Sequence of chain 1.L:
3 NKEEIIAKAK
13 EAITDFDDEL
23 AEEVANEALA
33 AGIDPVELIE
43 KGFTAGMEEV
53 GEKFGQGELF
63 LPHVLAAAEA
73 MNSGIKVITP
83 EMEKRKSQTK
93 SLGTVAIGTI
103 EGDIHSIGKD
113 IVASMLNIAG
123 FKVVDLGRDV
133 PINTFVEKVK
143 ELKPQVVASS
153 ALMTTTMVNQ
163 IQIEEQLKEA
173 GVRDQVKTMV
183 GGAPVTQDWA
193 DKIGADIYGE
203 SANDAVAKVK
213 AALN

A small-molecule ligand and the protein it binds are described below.
Small molecule (SMILES): CC1=C2N3[C@H]([C@H](CC(N)=O)[C@@]2(C)CCC(=O)NC[C@@H](C)O[P](=O)([O-])O[C@H]2[C@@H](O)[C@@H](n4cnc5cc(O)ccc54)O[C@@H]2CO)[C@]2(C)[N+]4=C(C(C)=C5[N+]6=C(C=C7[N+](=C1[C@@H](CCC(N)=O)C7(C)C)[Co]364)[C@@H](CCC(N)=O)[C@]5(C)CC(N)=O)[C@@H](CCC(N)=O)[C@]2(C)CC(N)=O

Binding-site contacts:
Ligand atom O7R contacts residue GLY184 of chain 1.L at 3.0 Å.
Ligand atom O51 contacts residue SER108 of chain 1.L at 3.0 Å (h-bond).
Ligand atom C3P contacts residue GLY301 of chain 1.F at 3.4 Å.
Ligand atom C3P contacts residue ILE113 of chain 1.L at 3.4 Å (hydrophobic).
Ligand atom C9B contacts residue GLY183 of chain 1.L at 3.5 Å.
Ligand atom N62 contacts residue LEU371 of chain 1.F at 3.2 Å (h-bond).
Ligand atom O34 contacts residue SER154 of chain 1.F at 3.0 Å (h-bond).
Ligand atom N24 contacts residue HIS107 of chain 1.L at 3.1 Å (h-bond).
Ligand atom O4 contacts residue LEU154 of chain 1.L at 3.1 Å.
Ligand atom N52 contacts residue SER222 of chain 1.F at 3.4 Å (h-bond).
Ligand atom O28 contacts residue THR111 of chain 1.F at 2.8 Å (h-bond).
Ligand atom N40 contacts residue ILE183 of chain 1.F at 3.4 Å (h-bond).
Ligand atom C36 contacts residue ASP184 of chain 1.F at 3.4 Å.
Ligand atom N33 contacts residue MET155 of chain 1.L at 3.0 Å.
Ligand atom O39 contacts residue CYS219 of chain 1.F at 3.3 Å (h-bond).
Ligand atom N29 contacts residue THR111 of chain 1.F at 2.6 Å (h-bond).
Ligand atom CO contacts residue HIS107 of chain 1.L at 2.4 Å.
Ligand atom N29 contacts residue GLY372 of chain 1.F at 2.9 Å (h-bond).
Ligand atom N22 contacts residue HIS107 of chain 1.L at 3.2 Å (h-bond).
Ligand atom O44 contacts residue ILE106 of chain 1.L at 2.9 Å (h-bond).
Ligand atom N23 contacts residue HIS107 of chain 1.L at 2.8 Å (h-bond).
Ligand atom N21 contacts residue HIS107 of chain 1.L at 3.1 Å (h-bond).
Ligand atom C14 contacts residue HIS107 of chain 1.L at 3.4 Å.
Ligand atom C4B contacts residue SER151 of chain 1.L at 3.3 Å.
Ligand atom O6R contacts residue SER203 of chain 1.L at 3.4 Å.
Ligand atom CO contacts residue GOL1 of chain 1.P at 3.1 Å.
Ligand atom N22 contacts residue GOL1 of chain 1.P at 3.4 Å (h-bond).
Ligand atom N33 contacts residue THR156 of chain 1.L at 2.7 Å (h-bond).
Ligand atom O51 contacts residue ILE109 of chain 1.L at 3.3 Å.
Ligand atom O8R contacts residue ALA204 of chain 1.L at 3.0 Å (h-bond).
Ligand atom O5M contacts residue ALA150 of chain 1.L at 3.2 Å.
Ligand atom O44 contacts residue ASP105 of chain 1.L at 3.4 Å.
Ligand atom N3B contacts residue GLY183 of chain 1.L at 3.4 Å (h-bond).
Ligand atom C20 contacts residue HIS107 of chain 1.L at 3.3 Å.
Ligand atom O5M contacts residue MET181 of chain 1.L at 3.2 Å.
Ligand atom N3B contacts residue SER152 of chain 1.L at 2.7 Å (h-bond).
Ligand atom O6R contacts residue VAL114 of chain 1.L at 3.2 Å.
Ligand atom C27 contacts residue THR111 of chain 1.F at 3.1 Å.
Ligand atom N33 contacts residue VAL113 of chain 1.F at 3.5 Å.
Ligand atom O28 contacts residue GOL1 of chain 1.P at 3.2 Å.

Sequence of chain 1.A:
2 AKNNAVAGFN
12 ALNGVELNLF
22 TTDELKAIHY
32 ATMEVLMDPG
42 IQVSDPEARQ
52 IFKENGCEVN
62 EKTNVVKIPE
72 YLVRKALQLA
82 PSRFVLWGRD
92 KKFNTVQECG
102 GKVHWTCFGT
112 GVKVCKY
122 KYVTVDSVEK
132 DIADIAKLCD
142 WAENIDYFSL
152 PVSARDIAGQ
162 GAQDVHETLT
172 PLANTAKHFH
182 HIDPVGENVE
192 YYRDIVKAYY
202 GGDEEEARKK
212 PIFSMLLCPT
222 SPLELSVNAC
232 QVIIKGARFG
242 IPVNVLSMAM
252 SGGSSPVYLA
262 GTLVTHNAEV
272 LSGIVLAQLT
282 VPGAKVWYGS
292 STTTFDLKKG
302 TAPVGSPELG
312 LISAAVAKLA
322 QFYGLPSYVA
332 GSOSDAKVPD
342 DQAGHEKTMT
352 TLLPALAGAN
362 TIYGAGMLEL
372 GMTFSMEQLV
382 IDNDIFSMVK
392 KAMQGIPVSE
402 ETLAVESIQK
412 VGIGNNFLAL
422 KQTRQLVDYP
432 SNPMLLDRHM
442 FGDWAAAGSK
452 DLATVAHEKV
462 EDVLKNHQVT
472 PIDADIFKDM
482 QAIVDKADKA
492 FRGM

Sequence of chain 1.F:
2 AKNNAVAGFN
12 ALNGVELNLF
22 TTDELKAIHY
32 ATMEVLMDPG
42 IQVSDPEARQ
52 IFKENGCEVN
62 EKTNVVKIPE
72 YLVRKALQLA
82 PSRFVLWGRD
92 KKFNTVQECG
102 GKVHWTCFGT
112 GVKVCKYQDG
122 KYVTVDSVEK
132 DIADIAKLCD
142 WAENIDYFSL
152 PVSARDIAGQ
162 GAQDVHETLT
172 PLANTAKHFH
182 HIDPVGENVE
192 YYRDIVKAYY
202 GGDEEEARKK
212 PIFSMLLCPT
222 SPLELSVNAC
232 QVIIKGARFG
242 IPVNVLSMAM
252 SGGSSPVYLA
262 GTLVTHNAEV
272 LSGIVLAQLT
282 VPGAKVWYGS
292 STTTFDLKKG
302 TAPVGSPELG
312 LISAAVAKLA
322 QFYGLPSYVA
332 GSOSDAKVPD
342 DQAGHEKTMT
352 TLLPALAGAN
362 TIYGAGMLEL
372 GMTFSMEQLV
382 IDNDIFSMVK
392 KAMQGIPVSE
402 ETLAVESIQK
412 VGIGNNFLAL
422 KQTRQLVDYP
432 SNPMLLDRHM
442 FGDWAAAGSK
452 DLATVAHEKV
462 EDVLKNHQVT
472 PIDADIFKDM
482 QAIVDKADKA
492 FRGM